Sequence of chain 1.A:
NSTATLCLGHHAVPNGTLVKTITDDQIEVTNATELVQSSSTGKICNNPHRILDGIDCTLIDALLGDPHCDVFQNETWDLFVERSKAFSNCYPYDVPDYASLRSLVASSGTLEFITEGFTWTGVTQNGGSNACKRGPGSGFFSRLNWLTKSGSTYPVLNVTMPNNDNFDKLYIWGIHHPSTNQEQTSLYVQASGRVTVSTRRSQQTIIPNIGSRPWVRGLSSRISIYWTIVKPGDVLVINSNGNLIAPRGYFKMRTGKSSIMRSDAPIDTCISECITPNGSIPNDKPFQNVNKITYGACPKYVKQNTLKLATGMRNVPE

The protein below binds the small molecule below.
Small molecule (SMILES): CC(=O)N[C@H]1[C@H](O[C@H]2[C@H](O)[C@@H](NC(C)=O)CO[C@@H]2CO)O[C@H](CO)[C@@H](O[C@@H]2O[C@H](CO[C@H]3O[C@H](CO)[C@@H](O)[C@H](O)[C@@H]3O)[C@@H](O)[C@H](O[C@H]3O[C@H](CO)[C@@H](O)[C@H](O)[C@@H]3O)[C@@H]2O)[C@@H]1O

Binding-site contacts:
Ligand atom C3 contacts residue ASN158 of chain 1.A at 3.8 Å.
Ligand atom N2 contacts residue SER212 of chain 1.D at 4.0 Å.
Ligand atom C5 contacts residue ASN158 of chain 1.A at 3.7 Å.
Ligand atom O7 contacts residue TRP215 of chain 1.D at 2.9 Å (h-bond).
Ligand atom C6 contacts residue THR160 of chain 1.A at 3.6 Å.
Ligand atom C8 contacts residue VAL235 of chain 1.A at 3.7 Å (hydrophobic).
Ligand atom C1 contacts residue ASN158 of chain 1.A at 1.4 Å.
Ligand atom C7 contacts residue TRP215 of chain 1.D at 4.1 Å (hydrophobic).
Ligand atom C2 contacts residue ASN158 of chain 1.A at 2.5 Å.
Ligand atom C4 contacts residue TRP215 of chain 1.D at 4.0 Å (hydrophobic).
Ligand atom C8 contacts residue THR160 of chain 1.A at 4.0 Å.
Ligand atom N2 contacts residue ASN158 of chain 1.A at 2.9 Å (h-bond).
Ligand atom O5 contacts residue TRP215 of chain 1.D at 4.2 Å.
Ligand atom C7 contacts residue ASN158 of chain 1.A at 3.5 Å.
Ligand atom O7 contacts residue ASN158 of chain 1.A at 3.6 Å (h-bond).
Ligand atom O5 contacts residue ASN158 of chain 1.A at 2.4 Å (h-bond).
Ligand atom C5 contacts residue TRP215 of chain 1.D at 4.0 Å (hydrophobic).
Ligand atom C6 contacts residue TRP215 of chain 1.D at 4.0 Å (hydrophobic).
Ligand atom O7 contacts residue ARG213 of chain 1.D at 4.4 Å.
Ligand atom C2 contacts residue TRP215 of chain 1.D at 4.3 Å (hydrophobic).
Ligand atom C4 contacts residue ASN158 of chain 1.A at 4.2 Å.
Ligand atom O6 contacts residue TRP215 of chain 1.D at 4.4 Å.
Ligand atom O6 contacts residue THR160 of chain 1.A at 3.3 Å.
Ligand atom C1 contacts residue TRP215 of chain 1.D at 4.0 Å (hydrophobic).
Ligand atom O7 contacts residue PRO214 of chain 1.D at 3.5 Å.
Ligand atom O3 contacts residue TRP215 of chain 1.D at 4.2 Å.
Ligand atom O5 contacts residue TRP215 of chain 1.D at 4.1 Å.

Sequence of chain 1.D:
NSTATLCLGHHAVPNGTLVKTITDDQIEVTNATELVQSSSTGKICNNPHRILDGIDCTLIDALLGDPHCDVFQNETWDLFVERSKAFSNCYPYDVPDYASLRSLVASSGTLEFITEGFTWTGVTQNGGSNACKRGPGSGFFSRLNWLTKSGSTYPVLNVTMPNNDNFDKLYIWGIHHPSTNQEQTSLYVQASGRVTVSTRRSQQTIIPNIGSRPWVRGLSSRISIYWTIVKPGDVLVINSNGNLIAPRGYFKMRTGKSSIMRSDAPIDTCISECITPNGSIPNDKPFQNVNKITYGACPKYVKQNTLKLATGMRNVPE